Binding-site contacts:
Ligand atom C5 contacts residue ALA340 of chain 1.A at 4.3 Å (hydrophobic).
Ligand atom C1 contacts residue SER338 of chain 1.A at 1.4 Å.
Ligand atom O5 contacts residue SER338 of chain 1.A at 2.3 Å (h-bond).
Ligand atom O3 contacts residue GLY238 of chain 1.A at 3.5 Å.
Ligand atom C4 contacts residue LEU339 of chain 1.A at 3.4 Å (hydrophobic).
Ligand atom O3 contacts residue SER338 of chain 1.A at 4.2 Å.
Ligand atom O4 contacts residue PRO341 of chain 1.A at 3.9 Å.
Ligand atom O2 contacts residue SER338 of chain 1.A at 3.6 Å.
Ligand atom C4 contacts residue SER338 of chain 1.A at 3.4 Å.
Ligand atom C5 contacts residue LEU339 of chain 1.A at 3.6 Å (hydrophobic).
Ligand atom O6 contacts residue SER338 of chain 1.A at 4.4 Å.
Ligand atom C6 contacts residue ALA340 of chain 1.A at 4.1 Å (hydrophobic).
Ligand atom C2 contacts residue PRO237 of chain 1.A at 4.3 Å (hydrophobic).
Ligand atom C6 contacts residue SER338 of chain 1.A at 4.1 Å.
Ligand atom O4 contacts residue LEU339 of chain 1.A at 2.6 Å (h-bond).
Ligand atom C6 contacts residue LEU339 of chain 1.A at 4.4 Å (hydrophobic).
Ligand atom O4 contacts residue GLY238 of chain 1.A at 4.4 Å.
Ligand atom O4 contacts residue SER338 of chain 1.A at 4.3 Å.
Ligand atom C2 contacts residue SER338 of chain 1.A at 2.4 Å.
Ligand atom C3 contacts residue LEU339 of chain 1.A at 3.6 Å (hydrophobic).
Ligand atom O6 contacts residue ALA340 of chain 1.A at 4.2 Å.
Ligand atom C3 contacts residue PRO237 of chain 1.A at 4.3 Å (hydrophobic).
Ligand atom O3 contacts residue PRO237 of chain 1.A at 4.4 Å.
Ligand atom C3 contacts residue GLY238 of chain 1.A at 3.8 Å.
Ligand atom O4 contacts residue ALA340 of chain 1.A at 3.6 Å.
Ligand atom O3 contacts residue LEU339 of chain 1.A at 4.3 Å.
Ligand atom C3 contacts residue SER338 of chain 1.A at 2.8 Å.
Ligand atom C5 contacts residue SER338 of chain 1.A at 2.8 Å.

Sequence of chain 1.A:
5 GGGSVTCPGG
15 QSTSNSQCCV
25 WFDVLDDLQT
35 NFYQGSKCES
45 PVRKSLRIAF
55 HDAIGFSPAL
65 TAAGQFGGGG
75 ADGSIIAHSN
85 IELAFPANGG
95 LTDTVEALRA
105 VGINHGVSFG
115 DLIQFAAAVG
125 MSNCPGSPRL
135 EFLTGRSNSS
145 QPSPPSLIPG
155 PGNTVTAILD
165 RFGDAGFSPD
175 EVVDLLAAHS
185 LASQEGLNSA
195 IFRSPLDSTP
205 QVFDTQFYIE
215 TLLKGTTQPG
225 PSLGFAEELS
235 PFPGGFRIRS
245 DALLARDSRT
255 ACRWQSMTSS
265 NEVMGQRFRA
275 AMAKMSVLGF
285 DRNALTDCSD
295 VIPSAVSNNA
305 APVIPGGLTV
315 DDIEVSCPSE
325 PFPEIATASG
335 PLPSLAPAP

The small molecule below binds the protein below.
Small molecule (SMILES): OC[C@H]1O[C@H](O)[C@@H](O)[C@@H](O)[C@@H]1O